Sequence of chain 1.E:
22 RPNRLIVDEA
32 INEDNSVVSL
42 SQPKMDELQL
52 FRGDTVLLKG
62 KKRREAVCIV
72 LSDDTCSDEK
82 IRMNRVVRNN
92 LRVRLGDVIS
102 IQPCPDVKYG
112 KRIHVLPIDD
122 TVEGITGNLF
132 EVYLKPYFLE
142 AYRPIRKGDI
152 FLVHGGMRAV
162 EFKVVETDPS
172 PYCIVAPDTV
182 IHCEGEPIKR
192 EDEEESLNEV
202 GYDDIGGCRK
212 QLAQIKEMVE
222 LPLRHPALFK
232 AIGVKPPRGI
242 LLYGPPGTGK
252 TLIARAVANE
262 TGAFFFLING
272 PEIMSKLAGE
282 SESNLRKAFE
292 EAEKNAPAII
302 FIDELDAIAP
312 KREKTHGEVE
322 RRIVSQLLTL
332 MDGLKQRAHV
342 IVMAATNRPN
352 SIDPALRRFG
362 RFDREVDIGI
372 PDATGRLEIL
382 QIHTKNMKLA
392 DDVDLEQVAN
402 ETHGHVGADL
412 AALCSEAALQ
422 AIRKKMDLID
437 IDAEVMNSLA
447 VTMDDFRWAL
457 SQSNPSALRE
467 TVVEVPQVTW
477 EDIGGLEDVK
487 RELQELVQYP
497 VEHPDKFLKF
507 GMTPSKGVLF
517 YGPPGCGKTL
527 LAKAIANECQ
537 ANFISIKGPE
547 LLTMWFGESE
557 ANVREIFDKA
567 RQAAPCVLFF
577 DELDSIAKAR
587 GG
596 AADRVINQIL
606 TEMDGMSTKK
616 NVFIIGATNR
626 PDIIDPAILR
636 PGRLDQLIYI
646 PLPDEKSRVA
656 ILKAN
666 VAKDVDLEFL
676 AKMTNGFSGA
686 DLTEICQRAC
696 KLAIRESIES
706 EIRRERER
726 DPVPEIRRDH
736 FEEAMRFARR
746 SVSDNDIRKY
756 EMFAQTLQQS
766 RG

Sequence of chain 1.D:
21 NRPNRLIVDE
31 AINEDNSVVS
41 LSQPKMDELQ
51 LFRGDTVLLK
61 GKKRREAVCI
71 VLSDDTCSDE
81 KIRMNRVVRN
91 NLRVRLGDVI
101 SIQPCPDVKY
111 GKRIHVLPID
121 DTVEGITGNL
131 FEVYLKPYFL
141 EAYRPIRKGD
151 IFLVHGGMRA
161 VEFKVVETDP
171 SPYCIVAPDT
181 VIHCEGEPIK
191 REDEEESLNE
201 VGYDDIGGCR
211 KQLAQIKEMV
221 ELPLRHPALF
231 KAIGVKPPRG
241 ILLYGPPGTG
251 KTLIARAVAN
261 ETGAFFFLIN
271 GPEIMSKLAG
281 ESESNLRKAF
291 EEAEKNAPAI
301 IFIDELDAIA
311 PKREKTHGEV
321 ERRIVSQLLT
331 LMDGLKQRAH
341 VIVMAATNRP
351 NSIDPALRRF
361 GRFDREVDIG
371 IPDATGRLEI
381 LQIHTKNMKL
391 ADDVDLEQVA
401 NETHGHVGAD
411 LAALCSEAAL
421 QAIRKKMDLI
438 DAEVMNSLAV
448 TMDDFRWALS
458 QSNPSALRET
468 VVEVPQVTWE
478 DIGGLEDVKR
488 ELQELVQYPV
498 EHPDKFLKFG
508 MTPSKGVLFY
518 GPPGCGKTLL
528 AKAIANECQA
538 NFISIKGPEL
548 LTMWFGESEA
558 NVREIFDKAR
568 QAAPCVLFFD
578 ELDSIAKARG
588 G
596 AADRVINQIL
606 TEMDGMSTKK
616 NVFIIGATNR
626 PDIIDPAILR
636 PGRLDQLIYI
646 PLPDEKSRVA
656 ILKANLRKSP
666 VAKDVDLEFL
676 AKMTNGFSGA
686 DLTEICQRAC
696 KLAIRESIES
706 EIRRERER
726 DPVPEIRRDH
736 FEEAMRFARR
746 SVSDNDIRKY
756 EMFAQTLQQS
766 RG

Binding-site contacts:
Ligand atom O3B contacts residue GLY248 of chain 1.D at 2.8 Å (h-bond).
Ligand atom O2A contacts residue LEU253 of chain 1.D at 4.0 Å.
Ligand atom N1 contacts residue ILE380 of chain 1.D at 3.4 Å.
Ligand atom PB contacts residue LYS251 of chain 1.D at 3.3 Å.
Ligand atom C8 contacts residue GLY250 of chain 1.D at 3.8 Å.
Ligand atom PB contacts residue THR252 of chain 1.D at 4.1 Å.
Ligand atom O1B contacts residue THR252 of chain 1.D at 2.8 Å (h-bond).
Ligand atom C2' contacts residue LEU253 of chain 1.D at 4.2 Å (hydrophobic).
Ligand atom C8 contacts residue ALA409 of chain 1.D at 4.0 Å (hydrophobic).
Ligand atom O1B contacts residue LYS251 of chain 1.D at 3.0 Å (salt-bridge).
Ligand atom O3B contacts residue THR249 of chain 1.D at 4.1 Å.
Ligand atom N6 contacts residue ILE380 of chain 1.D at 3.5 Å.
Ligand atom PB contacts residue THR249 of chain 1.D at 3.7 Å.
Ligand atom O3A contacts residue GLY250 of chain 1.D at 3.0 Å (h-bond).
Ligand atom O2G contacts residue THR252 of chain 1.D at 3.0 Å (h-bond).
Ligand atom O3A contacts residue LYS251 of chain 1.D at 4.0 Å.
Ligand atom S1G contacts residue ARG359 of chain 1.E at 3.2 Å (salt-bridge).
Ligand atom PB contacts residue GLY248 of chain 1.D at 3.6 Å.
Ligand atom N7 contacts residue GLY250 of chain 1.D at 3.5 Å.
Ligand atom N6 contacts residue ILE206 of chain 1.D at 3.9 Å.
Ligand atom O2A contacts residue THR252 of chain 1.D at 3.3 Å.
Ligand atom N7 contacts residue THR249 of chain 1.D at 3.6 Å.
Ligand atom O3B contacts residue LYS251 of chain 1.D at 3.3 Å (salt-bridge).
Ligand atom O3A contacts residue THR249 of chain 1.D at 3.6 Å (h-bond).
Ligand atom O2B contacts residue GLY248 of chain 1.D at 3.4 Å.
Ligand atom O2B contacts residue LYS251 of chain 1.D at 2.6 Å (salt-bridge).
Ligand atom O3B contacts residue PRO247 of chain 1.D at 4.0 Å.
Ligand atom O2B contacts residue GLY250 of chain 1.D at 2.5 Å (h-bond).
Ligand atom PG contacts residue GLY248 of chain 1.D at 4.1 Å.
Ligand atom C2 contacts residue ILE380 of chain 1.D at 4.2 Å (hydrophobic).
Ligand atom O2B contacts residue THR249 of chain 1.D at 2.7 Å (h-bond).
Ligand atom N1 contacts residue ASP205 of chain 1.D at 3.8 Å.
Ligand atom C6 contacts residue ILE380 of chain 1.D at 3.9 Å (hydrophobic).
Ligand atom O1B contacts residue GLY250 of chain 1.D at 3.8 Å.
Ligand atom C2 contacts residue ASP205 of chain 1.D at 4.1 Å.
Ligand atom PB contacts residue GLY250 of chain 1.D at 3.4 Å.
Ligand atom O2A contacts residue GLY250 of chain 1.D at 3.9 Å.
Ligand atom O4' contacts residue ALA409 of chain 1.D at 3.4 Å.
Ligand atom S1G contacts residue LYS251 of chain 1.D at 4.1 Å.
Ligand atom O3A contacts residue GLY248 of chain 1.D at 3.3 Å.

This small molecule binds to this protein.
Small molecule (SMILES): Nc1ncnc2c1ncn2[C@@H]1O[C@H](COP(=O)(O)OP(=O)(O)OP(O)(O)=S)[C@@H](O)[C@H]1O